Binding-site contacts:
Ligand atom C5 contacts residue LEU143 of chain 3.B at 3.8 Å (hydrophobic).
Ligand atom O4 contacts residue ASP123 of chain 3.B at 4.2 Å.
Ligand atom O2 contacts residue ASP123 of chain 2.B at 3.7 Å.
Ligand atom C5 contacts residue ASP123 of chain 3.B at 3.9 Å.
Ligand atom O4 contacts residue ILE91 of chain 3.B at 4.2 Å.
Ligand atom O4 contacts residue ASP123 of chain 2.B at 4.3 Å.
Ligand atom C3 contacts residue PHE86 of chain 2.B at 3.8 Å (hydrophobic).
Ligand atom O2 contacts residue ARG145 of chain 2.B at 2.6 Å (salt-bridge).
Ligand atom C5 contacts residue ARG89 of chain 3.B at 3.6 Å.
Ligand atom C4 contacts residue PHE86 of chain 2.B at 3.5 Å (hydrophobic).
Ligand atom C1 contacts residue ASP123 of chain 2.B at 3.7 Å.
Ligand atom O3 contacts residue THR124 of chain 3.B at 3.9 Å.
Ligand atom O5 contacts residue LEU143 of chain 3.B at 3.2 Å.
Ligand atom C3 contacts residue SER121 of chain 2.B at 3.0 Å.
Ligand atom C2 contacts residue ARG145 of chain 2.B at 3.6 Å.
Ligand atom O4 contacts residue SER121 of chain 2.B at 4.2 Å.
Ligand atom C3 contacts residue ASP123 of chain 2.B at 3.8 Å.
Ligand atom O2 contacts residue SER121 of chain 2.B at 3.1 Å (h-bond).
Ligand atom C2 contacts residue ASP123 of chain 2.B at 4.0 Å.
Ligand atom O2 contacts residue PHE86 of chain 2.B at 3.6 Å.
Ligand atom O3 contacts residue ASP123 of chain 3.B at 4.1 Å.
Ligand atom C2 contacts residue PHE86 of chain 2.B at 3.3 Å (hydrophobic).
Ligand atom O4 contacts residue THR124 of chain 3.B at 3.6 Å (h-bond).
Ligand atom O5 contacts residue ARG89 of chain 3.B at 2.9 Å (salt-bridge).
Ligand atom C1 contacts residue ARG89 of chain 3.B at 3.2 Å.
Ligand atom O1 contacts residue ARG89 of chain 2.B at 3.7 Å.
Ligand atom C2 contacts residue SER121 of chain 2.B at 3.6 Å.
Ligand atom O1 contacts residue LEU143 of chain 3.B at 3.8 Å.
Ligand atom O1 contacts residue ARG145 of chain 2.B at 2.7 Å (salt-bridge).
Ligand atom C1 contacts residue LEU143 of chain 3.B at 4.1 Å (hydrophobic).
Ligand atom O3 contacts residue SER121 of chain 2.B at 3.0 Å (h-bond).
Ligand atom C2 contacts residue ARG89 of chain 2.B at 4.2 Å.
Ligand atom O4 contacts residue PHE86 of chain 2.B at 4.0 Å.
Ligand atom C5 contacts residue ILE91 of chain 3.B at 4.0 Å (hydrophobic).
Ligand atom C1 contacts residue ARG145 of chain 2.B at 3.7 Å.
Ligand atom O3 contacts residue ASP123 of chain 2.B at 2.4 Å (salt-bridge).
Ligand atom C1 contacts residue ARG89 of chain 2.B at 4.0 Å.
Ligand atom O1 contacts residue ARG89 of chain 3.B at 3.4 Å (salt-bridge).
Ligand atom O2 contacts residue ARG89 of chain 2.B at 3.1 Å.
Ligand atom O4 contacts residue MET125 of chain 3.B at 3.9 Å.

Sequence of chain 3.B:
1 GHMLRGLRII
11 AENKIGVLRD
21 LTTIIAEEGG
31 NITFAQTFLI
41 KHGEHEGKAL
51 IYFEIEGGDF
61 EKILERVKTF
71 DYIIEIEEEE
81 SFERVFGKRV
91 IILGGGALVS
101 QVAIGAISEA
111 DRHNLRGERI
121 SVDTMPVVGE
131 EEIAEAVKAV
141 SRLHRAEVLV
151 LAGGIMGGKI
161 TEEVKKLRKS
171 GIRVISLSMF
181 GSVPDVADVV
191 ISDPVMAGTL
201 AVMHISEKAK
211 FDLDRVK

A small-molecule ligand and the protein it binds are described below.
Small molecule (SMILES): O[C@@H]1[C@H](O)[C@H](O)CO[C@H]1O

Sequence of chain 2.B:
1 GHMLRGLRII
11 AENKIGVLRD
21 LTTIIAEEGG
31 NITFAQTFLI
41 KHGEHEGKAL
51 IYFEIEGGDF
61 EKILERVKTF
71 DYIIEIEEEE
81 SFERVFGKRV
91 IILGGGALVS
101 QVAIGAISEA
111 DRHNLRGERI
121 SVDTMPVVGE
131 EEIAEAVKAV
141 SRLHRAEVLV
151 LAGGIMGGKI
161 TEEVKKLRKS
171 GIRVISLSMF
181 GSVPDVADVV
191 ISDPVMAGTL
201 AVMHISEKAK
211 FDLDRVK